Sequence of chain 1.A:
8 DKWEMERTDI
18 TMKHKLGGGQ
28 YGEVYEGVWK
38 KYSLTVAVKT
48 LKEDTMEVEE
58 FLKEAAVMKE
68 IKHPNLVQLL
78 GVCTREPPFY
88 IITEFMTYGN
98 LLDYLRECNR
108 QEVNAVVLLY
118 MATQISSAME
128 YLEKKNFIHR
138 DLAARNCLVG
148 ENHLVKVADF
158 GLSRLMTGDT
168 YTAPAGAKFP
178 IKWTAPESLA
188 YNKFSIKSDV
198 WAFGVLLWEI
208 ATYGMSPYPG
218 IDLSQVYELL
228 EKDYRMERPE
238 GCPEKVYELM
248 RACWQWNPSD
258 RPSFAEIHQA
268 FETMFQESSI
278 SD

A small-molecule ligand and the protein it binds are described below.
Small molecule (SMILES): Cn1c(=O)c(-c2c(Cl)cccc2Cl)cc2cnc(Nc3cccc(CO)c3)nc21

Binding-site contacts:
Ligand atom C25 contacts residue MET65 of chain 1.A at 3.5 Å (hydrophobic).
Ligand atom C16 contacts residue ALA44 of chain 1.A at 3.6 Å (hydrophobic).
Ligand atom C14 contacts residue LEU145 of chain 1.A at 3.7 Å (hydrophobic).
Ligand atom C10 contacts residue MET93 of chain 1.A at 3.7 Å (hydrophobic).
Ligand atom C23 contacts residue LYS46 of chain 1.A at 3.9 Å.
Ligand atom C7 contacts residue MET93 of chain 1.A at 3.5 Å (hydrophobic).
Ligand atom C26 contacts residue ASP156 of chain 1.A at 3.9 Å.
Ligand atom C3 contacts residue GLY96 of chain 1.A at 3.5 Å.
Ligand atom C2 contacts residue THR94 of chain 1.A at 3.6 Å.
Ligand atom CL29 contacts residue LYS46 of chain 1.A at 3.3 Å.
Ligand atom C8 contacts residue MET93 of chain 1.A at 3.3 Å (hydrophobic).
Ligand atom C4 contacts residue GLY96 of chain 1.A at 3.7 Å.
Ligand atom CL29 contacts residue ALA44 of chain 1.A at 3.8 Å.
Ligand atom C13 contacts residue LEU145 of chain 1.A at 3.5 Å (hydrophobic).
Ligand atom C12 contacts residue ALA44 of chain 1.A at 3.5 Å (hydrophobic).
Ligand atom C7 contacts residue GLY96 of chain 1.A at 3.6 Å.
Ligand atom N9 contacts residue PHE92 of chain 1.A at 3.7 Å.
Ligand atom O21 contacts residue VAL31 of chain 1.A at 3.7 Å.
Ligand atom C20 contacts residue TYR28 of chain 1.A at 3.6 Å (hydrophobic).
Ligand atom C24 contacts residue ILE88 of chain 1.A at 3.5 Å (hydrophobic).
Ligand atom C13 contacts residue ALA44 of chain 1.A at 3.5 Å (hydrophobic).
Ligand atom N11 contacts residue PHE92 of chain 1.A at 3.7 Å.
Ligand atom C26 contacts residue MET65 of chain 1.A at 3.5 Å (hydrophobic).
Ligand atom C5 contacts residue GLY96 of chain 1.A at 3.8 Å.
Ligand atom C6 contacts residue GLY96 of chain 1.A at 3.7 Å.
Ligand atom N11 contacts residue MET93 of chain 1.A at 2.8 Å (h-bond).
Ligand atom N9 contacts residue MET93 of chain 1.A at 2.7 Å (h-bond).
Ligand atom CL29 contacts residue VAL45 of chain 1.A at 3.6 Å.
Ligand atom CL28 contacts residue ASP156 of chain 1.A at 3.5 Å.
Ligand atom C16 contacts residue THR90 of chain 1.A at 3.3 Å.
Ligand atom C24 contacts residue LYS46 of chain 1.A at 3.6 Å.
Ligand atom C12 contacts residue GLU91 of chain 1.A at 3.4 Å.
Ligand atom C8 contacts residue GLY96 of chain 1.A at 3.4 Å.
Ligand atom CL28 contacts residue ALA155 of chain 1.A at 3.2 Å.
Ligand atom C23 contacts residue THR90 of chain 1.A at 3.7 Å.
Ligand atom C12 contacts residue LEU145 of chain 1.A at 3.7 Å (hydrophobic).
Ligand atom C24 contacts residue THR90 of chain 1.A at 3.6 Å.
Ligand atom C25 contacts residue ILE88 of chain 1.A at 3.7 Å (hydrophobic).
Ligand atom C12 contacts residue MET93 of chain 1.A at 3.5 Å (hydrophobic).
Ligand atom C26 contacts residue PHE157 of chain 1.A at 3.6 Å (hydrophobic).